A protein and the small-molecule ligand that binds it are described below.
Small molecule (SMILES): O[C@@H]1[C@@H](O)[C@@H](O)OC[C@H]1O

Binding-site contacts:
Ligand atom O2 contacts residue TRP15 of chain 3.A at 3.7 Å.
Ligand atom C2 contacts residue XLS1 of chain 3.B at 0.6 Å.
Ligand atom O4 contacts residue THR89 of chain 3.A at 3.6 Å.
Ligand atom O1 contacts residue HIS53 of chain 3.A at 3.1 Å.
Ligand atom O5 contacts residue XLS1 of chain 3.B at 2.3 Å.
Ligand atom O3 contacts residue ASP286 of chain 3.A at 2.7 Å (salt-bridge).
Ligand atom O5 contacts residue HIS53 of chain 3.A at 3.0 Å (h-bond).
Ligand atom O5 contacts residue TRP136 of chain 3.A at 3.4 Å.
Ligand atom O4 contacts residue GLU180 of chain 3.A at 3.8 Å.
Ligand atom C2 contacts residue ASP286 of chain 3.A at 3.3 Å.
Ligand atom O1 contacts residue XLS1 of chain 3.B at 2.3 Å (h-bond).
Ligand atom O3 contacts residue GLU180 of chain 3.A at 3.1 Å (salt-bridge).
Ligand atom O3 contacts residue MN1 of chain 3.E at 2.3 Å.
Ligand atom C4 contacts residue GLU180 of chain 3.A at 3.8 Å.
Ligand atom O2 contacts residue ASP286 of chain 3.A at 2.5 Å (salt-bridge).
Ligand atom O2 contacts residue XLS1 of chain 3.B at 1.1 Å (h-bond).
Ligand atom O4 contacts residue HIS53 of chain 3.A at 3.7 Å.
Ligand atom O3 contacts residue ASP244 of chain 3.A at 3.1 Å (salt-bridge).
Ligand atom O5 contacts residue PHE93 of chain 3.A at 3.3 Å.
Ligand atom O4 contacts residue VAL134 of chain 3.A at 3.9 Å.
Ligand atom C3 contacts residue ASP286 of chain 3.A at 3.4 Å.
Ligand atom C5 contacts residue XLS1 of chain 3.B at 1.0 Å.
Ligand atom C3 contacts residue TRP15 of chain 3.A at 3.6 Å (hydrophobic).
Ligand atom C1 contacts residue HIS53 of chain 3.A at 3.6 Å.
Ligand atom O1 contacts residue TRP15 of chain 3.A at 3.0 Å (h-bond).
Ligand atom C2 contacts residue MN1 of chain 3.E at 3.7 Å.
Ligand atom O3 contacts residue XLS1 of chain 3.B at 0.6 Å (h-bond).
Ligand atom C5 contacts residue HIS53 of chain 3.A at 3.0 Å.
Ligand atom C4 contacts residue HIS53 of chain 3.A at 3.7 Å.
Ligand atom C1 contacts residue XLS1 of chain 3.B at 1.7 Å.
Ligand atom O3 contacts residue TRP15 of chain 3.A at 4.0 Å.
Ligand atom C5 contacts residue TRP136 of chain 3.A at 3.3 Å (hydrophobic).
Ligand atom C5 contacts residue PHE93 of chain 3.A at 3.8 Å (hydrophobic).
Ligand atom C3 contacts residue XLS1 of chain 3.B at 1.3 Å.
Ligand atom C1 contacts residue TRP15 of chain 3.A at 4.0 Å (hydrophobic).
Ligand atom C4 contacts residue XLS1 of chain 3.B at 0.5 Å.
Ligand atom C4 contacts residue TRP136 of chain 3.A at 3.8 Å (hydrophobic).
Ligand atom O4 contacts residue XLS1 of chain 3.B at 1.1 Å.
Ligand atom C3 contacts residue MN1 of chain 3.E at 3.5 Å.
Ligand atom O2 contacts residue MN1 of chain 3.E at 3.5 Å.

Sequence of chain 3.A:
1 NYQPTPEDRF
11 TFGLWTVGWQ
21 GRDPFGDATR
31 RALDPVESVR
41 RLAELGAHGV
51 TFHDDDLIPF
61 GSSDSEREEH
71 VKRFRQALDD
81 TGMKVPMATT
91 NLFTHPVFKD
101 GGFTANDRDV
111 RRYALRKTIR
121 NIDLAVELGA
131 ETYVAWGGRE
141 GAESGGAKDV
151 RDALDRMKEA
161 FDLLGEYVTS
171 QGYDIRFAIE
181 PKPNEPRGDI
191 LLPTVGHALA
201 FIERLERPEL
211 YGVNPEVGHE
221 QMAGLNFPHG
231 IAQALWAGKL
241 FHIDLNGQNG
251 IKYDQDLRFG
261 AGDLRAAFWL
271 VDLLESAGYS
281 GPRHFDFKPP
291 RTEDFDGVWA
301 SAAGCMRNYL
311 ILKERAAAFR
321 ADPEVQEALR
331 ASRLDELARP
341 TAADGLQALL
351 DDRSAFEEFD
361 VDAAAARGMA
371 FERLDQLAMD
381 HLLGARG